Sequence of chain 50.A:
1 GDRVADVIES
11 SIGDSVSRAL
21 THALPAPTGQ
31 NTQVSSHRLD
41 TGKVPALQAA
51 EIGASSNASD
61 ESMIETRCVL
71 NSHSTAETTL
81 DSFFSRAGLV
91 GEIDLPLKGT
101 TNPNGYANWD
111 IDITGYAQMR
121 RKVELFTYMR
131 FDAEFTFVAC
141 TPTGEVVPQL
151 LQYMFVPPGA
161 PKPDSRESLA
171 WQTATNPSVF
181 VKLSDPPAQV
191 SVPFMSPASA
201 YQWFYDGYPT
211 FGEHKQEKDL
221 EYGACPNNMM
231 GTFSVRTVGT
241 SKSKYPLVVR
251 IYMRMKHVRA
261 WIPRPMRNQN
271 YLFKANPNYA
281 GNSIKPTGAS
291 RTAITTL

Binding-site contacts:
Ligand atom CAD contacts residue ASN228 of chain 50.A at 3.5 Å.
Ligand atom OAS contacts residue VAL192 of chain 50.A at 3.9 Å.
Ligand atom CAI contacts residue ILE24 of chain 50.C at 3.7 Å (hydrophobic).
Ligand atom CAG contacts residue TRP203 of chain 50.A at 3.9 Å (hydrophobic).
Ligand atom OAB contacts residue ILE113 of chain 50.A at 3.3 Å (h-bond).
Ligand atom CAW contacts residue TRP203 of chain 50.A at 3.4 Å (hydrophobic).
Ligand atom CAA contacts residue PHE135 of chain 50.A at 3.8 Å (hydrophobic).
Ligand atom NAZ contacts residue TRP203 of chain 50.A at 3.2 Å.
Ligand atom CAW contacts residue ASN228 of chain 50.A at 3.7 Å.
Ligand atom CAD contacts residue GLN202 of chain 50.A at 3.6 Å.
Ligand atom NAZ contacts residue ASN228 of chain 50.A at 3.9 Å.
Ligand atom CAF contacts residue GLN202 of chain 50.A at 3.6 Å.
Ligand atom CAH contacts residue VAL192 of chain 50.A at 3.9 Å (hydrophobic).
Ligand atom CAL contacts residue PHE135 of chain 50.A at 3.7 Å (hydrophobic).
Ligand atom CAG contacts residue THR114 of chain 50.A at 3.9 Å.
Ligand atom CAL contacts residue ILE111 of chain 50.A at 3.5 Å (hydrophobic).
Ligand atom CAX contacts residue ILE111 of chain 50.A at 3.9 Å (hydrophobic).
Ligand atom CAJ contacts residue PHE135 of chain 50.A at 3.8 Å (hydrophobic).
Ligand atom CAP contacts residue TYR201 of chain 50.A at 3.5 Å (hydrophobic).
Ligand atom CAQ contacts residue TRP203 of chain 50.A at 3.4 Å (hydrophobic).
Ligand atom CAG contacts residue ASP112 of chain 50.A at 3.5 Å.
Ligand atom CAF contacts residue ASN228 of chain 50.A at 3.2 Å.
Ligand atom CAE contacts residue THR114 of chain 50.A at 3.5 Å.
Ligand atom CAV contacts residue ILE111 of chain 50.A at 3.9 Å (hydrophobic).
Ligand atom OAS contacts residue MET195 of chain 50.A at 3.1 Å.
Ligand atom CAV contacts residue MET195 of chain 50.A at 3.9 Å (hydrophobic).
Ligand atom NAY contacts residue TRP203 of chain 50.A at 3.7 Å.
Ligand atom CAI contacts residue PHE155 of chain 50.A at 3.5 Å (hydrophobic).
Ligand atom CAM contacts residue MET195 of chain 50.A at 4.0 Å (hydrophobic).
Ligand atom CAK contacts residue PHE155 of chain 50.A at 3.5 Å (hydrophobic).
Ligand atom OAB contacts residue TRP203 of chain 50.A at 3.7 Å.
Ligand atom CAE contacts residue ASP112 of chain 50.A at 3.6 Å.
Ligand atom CAK contacts residue MET195 of chain 50.A at 3.8 Å (hydrophobic).
Ligand atom CAF contacts residue TRP203 of chain 50.A at 3.6 Å (hydrophobic).
Ligand atom CAM contacts residue ILE111 of chain 50.A at 3.6 Å (hydrophobic).
Ligand atom CAQ contacts residue TYR201 of chain 50.A at 3.7 Å (hydrophobic).
Ligand atom OAB contacts residue ASP112 of chain 50.A at 3.6 Å.
Ligand atom CAQ contacts residue ASN228 of chain 50.A at 3.6 Å.
Ligand atom CAV contacts residue VAL192 of chain 50.A at 3.9 Å (hydrophobic).
Ligand atom CAT contacts residue TRP203 of chain 50.A at 3.4 Å (hydrophobic).

Sequence of chain 50.C:
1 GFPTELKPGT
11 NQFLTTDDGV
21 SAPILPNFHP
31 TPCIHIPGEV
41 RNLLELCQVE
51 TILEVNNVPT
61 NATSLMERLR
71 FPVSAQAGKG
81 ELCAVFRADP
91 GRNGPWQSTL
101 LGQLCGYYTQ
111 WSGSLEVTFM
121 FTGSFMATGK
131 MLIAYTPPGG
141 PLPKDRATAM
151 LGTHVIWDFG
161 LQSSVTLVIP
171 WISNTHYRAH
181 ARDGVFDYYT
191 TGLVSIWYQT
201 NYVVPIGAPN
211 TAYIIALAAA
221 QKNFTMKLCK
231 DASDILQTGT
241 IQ

The small molecule below binds the protein below.
Small molecule (SMILES): C[C@H](CCOc1ccc(I)cc1)CCN1CCN(c2ccncc2)C1=O